Sequence of chain 1.C:
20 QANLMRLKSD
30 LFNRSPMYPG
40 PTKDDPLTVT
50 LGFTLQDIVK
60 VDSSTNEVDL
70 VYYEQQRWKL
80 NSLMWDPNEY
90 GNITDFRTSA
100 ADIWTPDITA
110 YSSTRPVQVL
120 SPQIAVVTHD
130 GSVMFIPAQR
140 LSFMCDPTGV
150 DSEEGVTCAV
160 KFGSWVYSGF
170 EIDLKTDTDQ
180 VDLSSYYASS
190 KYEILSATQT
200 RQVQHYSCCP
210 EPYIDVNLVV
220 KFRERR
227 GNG

Binding-site contacts:
Ligand atom F contacts residue VAL125 of chain 1.C at 3.5 Å.
Ligand atom C2 contacts residue TRP164 of chain 1.B at 3.6 Å (hydrophobic).
Ligand atom N contacts residue TYR110 of chain 1.B at 3.0 Å (h-bond).
Ligand atom C13 contacts residue VAL125 of chain 1.C at 3.6 Å (hydrophobic).
Ligand atom C10 contacts residue ILE135 of chain 1.C at 3.8 Å (hydrophobic).
Ligand atom N contacts residue TRP164 of chain 1.B at 2.8 Å (h-bond).
Ligand atom C15 contacts residue PO41 of chain 1.W at 3.8 Å.
Ligand atom C14 contacts residue VAL125 of chain 1.C at 3.9 Å (hydrophobic).
Ligand atom C12 contacts residue VAL125 of chain 1.C at 3.6 Å (hydrophobic).
Ligand atom O contacts residue VAL125 of chain 1.C at 3.8 Å.
Ligand atom C16 contacts residue TYR212 of chain 1.B at 3.2 Å (hydrophobic).
Ligand atom C13 contacts residue MET133 of chain 1.C at 3.8 Å (hydrophobic).
Ligand atom C7 contacts residue TYR212 of chain 1.B at 3.9 Å (hydrophobic).
Ligand atom C6 contacts residue TRP164 of chain 1.B at 3.3 Å (hydrophobic).
Ligand atom C1 contacts residue TRP164 of chain 1.B at 3.9 Å (hydrophobic).
Ligand atom N1 contacts residue ILE135 of chain 1.C at 3.8 Å.
Ligand atom C4 contacts residue TYR212 of chain 1.B at 3.7 Å (hydrophobic).
Ligand atom N2 contacts residue PO41 of chain 1.W at 3.1 Å (h-bond).
Ligand atom F contacts residue VAL165 of chain 1.B at 3.9 Å.
Ligand atom O contacts residue THR127 of chain 1.C at 3.8 Å.
Ligand atom C contacts residue TYR110 of chain 1.B at 3.8 Å (hydrophobic).
Ligand atom C11 contacts residue VAL125 of chain 1.C at 3.7 Å (hydrophobic).
Ligand atom C7 contacts residue ILE135 of chain 1.C at 3.7 Å (hydrophobic).
Ligand atom C15 contacts residue TYR212 of chain 1.B at 3.9 Å (hydrophobic).
Ligand atom C4 contacts residue TRP164 of chain 1.B at 3.6 Å (hydrophobic).
Ligand atom C3 contacts residue CYS207 of chain 1.B at 3.6 Å (hydrophobic).
Ligand atom C12 contacts residue MET133 of chain 1.C at 3.8 Å (hydrophobic).
Ligand atom N1 contacts residue TRP164 of chain 1.B at 3.8 Å.
Ligand atom C9 contacts residue ILE135 of chain 1.C at 3.8 Å (hydrophobic).
Ligand atom C8 contacts residue ILE135 of chain 1.C at 3.8 Å (hydrophobic).
Ligand atom N1 contacts residue VAL165 of chain 1.B at 3.6 Å.
Ligand atom C1 contacts residue TYR72 of chain 1.C at 3.9 Å (hydrophobic).
Ligand atom C contacts residue TYR205 of chain 1.B at 3.4 Å (hydrophobic).
Ligand atom C4 contacts residue CYS207 of chain 1.B at 3.8 Å (hydrophobic).
Ligand atom C10 contacts residue TRP164 of chain 1.B at 3.2 Å (hydrophobic).
Ligand atom C3 contacts residue TRP164 of chain 1.B at 3.6 Å (hydrophobic).
Ligand atom C5 contacts residue TYR110 of chain 1.B at 3.2 Å (hydrophobic).
Ligand atom C6 contacts residue ILE135 of chain 1.C at 3.7 Å (hydrophobic).
Ligand atom C5 contacts residue TRP164 of chain 1.B at 3.7 Å (hydrophobic).
Ligand atom C7 contacts residue CYS208 of chain 1.B at 3.6 Å (hydrophobic).

The small molecule below binds the protein below.
Small molecule (SMILES): NC(=O)c1ccc(-c2cc([C@H]3C[C@@H]4CC[C@H]3N4)cnc2F)cc1

Sequence of chain 1.B:
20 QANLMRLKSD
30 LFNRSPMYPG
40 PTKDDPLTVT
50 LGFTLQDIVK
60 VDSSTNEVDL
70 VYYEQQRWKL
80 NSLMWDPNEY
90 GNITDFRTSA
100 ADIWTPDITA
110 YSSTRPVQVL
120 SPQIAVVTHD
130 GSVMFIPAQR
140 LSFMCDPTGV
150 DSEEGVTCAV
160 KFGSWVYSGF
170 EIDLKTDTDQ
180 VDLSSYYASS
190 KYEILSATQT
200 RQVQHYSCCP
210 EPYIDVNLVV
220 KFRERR